Sequence of chain 1.A:
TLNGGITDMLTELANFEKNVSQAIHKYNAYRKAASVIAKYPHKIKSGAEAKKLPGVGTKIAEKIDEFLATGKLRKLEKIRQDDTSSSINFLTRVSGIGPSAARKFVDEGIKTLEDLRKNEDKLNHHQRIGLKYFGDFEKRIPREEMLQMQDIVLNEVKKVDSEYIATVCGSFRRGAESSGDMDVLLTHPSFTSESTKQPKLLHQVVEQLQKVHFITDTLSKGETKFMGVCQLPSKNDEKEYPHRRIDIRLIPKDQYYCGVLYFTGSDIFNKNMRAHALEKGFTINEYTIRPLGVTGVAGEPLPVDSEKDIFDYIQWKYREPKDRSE

Binding-site contacts:
Ligand atom O3B contacts residue MG1 of chain 1.F at 3.5 Å.
Ligand atom O1A contacts residue MG1 of chain 1.F at 2.1 Å.
Ligand atom O2B contacts residue ASP192 of chain 1.A at 2.8 Å (salt-bridge).
Ligand atom O2 contacts residue TYR271 of chain 1.A at 3.2 Å.
Ligand atom O1B contacts residue ARG183 of chain 1.A at 3.0 Å (salt-bridge).
Ligand atom O1G contacts residue GLY189 of chain 1.A at 3.6 Å.
Ligand atom P2 contacts residue MG1 of chain 1.F at 3.1 Å.
Ligand atom P3 contacts residue GLY189 of chain 1.A at 3.7 Å.
Ligand atom C5' contacts residue ASP192 of chain 1.A at 3.3 Å.
Ligand atom O3' contacts residue PHE272 of chain 1.A at 3.3 Å (h-bond).
Ligand atom O2 contacts residue ASN279 of chain 1.A at 3.0 Å (h-bond).
Ligand atom O1A contacts residue MG1 of chain 1.G at 2.4 Å.
Ligand atom O1A contacts residue ASP192 of chain 1.A at 3.0 Å (salt-bridge).
Ligand atom O2A contacts residue MG1 of chain 1.G at 3.7 Å.
Ligand atom O3G contacts residue ASP190 of chain 1.A at 2.7 Å (salt-bridge).
Ligand atom C1' contacts residue TYR271 of chain 1.A at 3.6 Å (hydrophobic).
Ligand atom O1A contacts residue ASP190 of chain 1.A at 3.1 Å (salt-bridge).
Ligand atom C2' contacts residue ASN279 of chain 1.A at 3.4 Å.
Ligand atom O2B contacts residue MG1 of chain 1.F at 2.0 Å.
Ligand atom O3' contacts residue THR273 of chain 1.A at 3.3 Å (h-bond).
Ligand atom C5 contacts residue ASP276 of chain 1.A at 3.6 Å.
Ligand atom O2G contacts residue SER180 of chain 1.A at 2.5 Å (h-bond).
Ligand atom O2G contacts residue GLY189 of chain 1.A at 3.0 Å (h-bond).
Ligand atom C4' contacts residue PHE272 of chain 1.A at 3.4 Å (hydrophobic).
Ligand atom C3A contacts residue MG1 of chain 1.F at 3.5 Å.
Ligand atom O2B contacts residue SER180 of chain 1.A at 3.4 Å (h-bond).
Ligand atom O3G contacts residue MG1 of chain 1.F at 2.0 Å.
Ligand atom O2G contacts residue MG1 of chain 1.F at 3.5 Å.
Ligand atom P1 contacts residue MG1 of chain 1.G at 3.4 Å.
Ligand atom N3 contacts residue ASP276 of chain 1.A at 3.6 Å.
Ligand atom O3' contacts residue GLY179 of chain 1.A at 3.8 Å.
Ligand atom P1 contacts residue MG1 of chain 1.F at 3.2 Å.
Ligand atom P3 contacts residue MG1 of chain 1.F at 3.2 Å.
Ligand atom C2' contacts residue GLY274 of chain 1.A at 3.5 Å.
Ligand atom O3' contacts residue GLY274 of chain 1.A at 3.2 Å.
Ligand atom C2' contacts residue TYR271 of chain 1.A at 3.3 Å (hydrophobic).
Ligand atom O2G contacts residue SER188 of chain 1.A at 3.6 Å.
Ligand atom O2B contacts residue GLY179 of chain 1.A at 3.4 Å.
Ligand atom C4 contacts residue ASP276 of chain 1.A at 3.4 Å.
Ligand atom O3' contacts residue ARG183 of chain 1.A at 3.3 Å (salt-bridge).

The protein below binds the small molecule below.
Small molecule (SMILES): Nc1ccn([C@H]2C[C@H](O)[C@@H](CO[P](=O)(O)C(F)(F)[P](=O)(O)OP(=O)(O)O)O2)c(=O)n1